A protein and the small-molecule ligand that binds it are described below.
Small molecule (SMILES): OC[C@H]1O[C@H](O[C@H]2O[C@H](CO)[C@@H](O)[C@H](O)[C@H]2O)[C@H](O)[C@@H](O)[C@@H]1O

Binding-site contacts:
Ligand atom O5 contacts residue TYR74 of chain 1.A at 4.3 Å.
Ligand atom C5 contacts residue ARG69 of chain 1.A at 3.9 Å.
Ligand atom C6 contacts residue LYS66 of chain 1.A at 3.8 Å.
Ligand atom O6 contacts residue PRO71 of chain 1.A at 3.4 Å.
Ligand atom C4 contacts residue ARG69 of chain 1.A at 4.1 Å.
Ligand atom C4 contacts residue GLU150 of chain 1.A at 3.7 Å.
Ligand atom C6 contacts residue GLU150 of chain 1.A at 3.9 Å.
Ligand atom O6 contacts residue LYS66 of chain 1.A at 3.4 Å.
Ligand atom C4 contacts residue TYR74 of chain 1.A at 3.4 Å (hydrophobic).
Ligand atom C6 contacts residue TYR74 of chain 1.A at 3.4 Å (hydrophobic).
Ligand atom O4 contacts residue TYR74 of chain 1.A at 3.3 Å (h-bond).
Ligand atom C1 contacts residue ARG69 of chain 1.A at 3.5 Å.
Ligand atom O5 contacts residue ARG69 of chain 1.A at 3.6 Å.
Ligand atom C6 contacts residue ARG69 of chain 1.A at 3.6 Å.
Ligand atom O1 contacts residue ARG69 of chain 1.A at 4.0 Å.
Ligand atom C2 contacts residue ARG69 of chain 1.A at 3.3 Å.
Ligand atom C4 contacts residue LYS66 of chain 1.A at 4.0 Å.
Ligand atom O6 contacts residue TYR74 of chain 1.A at 2.8 Å (h-bond).
Ligand atom O4 contacts residue GLU150 of chain 1.A at 3.8 Å.
Ligand atom O6 contacts residue THR70 of chain 1.A at 4.2 Å.
Ligand atom C3 contacts residue ARG69 of chain 1.A at 4.2 Å.
Ligand atom C5 contacts residue TYR74 of chain 1.A at 3.0 Å (hydrophobic).
Ligand atom O2 contacts residue ARG69 of chain 1.A at 4.2 Å.
Ligand atom O6 contacts residue GLU150 of chain 1.A at 4.2 Å.
Ligand atom O6 contacts residue ARG69 of chain 1.A at 3.2 Å (salt-bridge).
Ligand atom O3 contacts residue GLU150 of chain 1.A at 4.2 Å.
Ligand atom O4 contacts residue LYS66 of chain 1.A at 3.9 Å.

Sequence of chain 1.A:
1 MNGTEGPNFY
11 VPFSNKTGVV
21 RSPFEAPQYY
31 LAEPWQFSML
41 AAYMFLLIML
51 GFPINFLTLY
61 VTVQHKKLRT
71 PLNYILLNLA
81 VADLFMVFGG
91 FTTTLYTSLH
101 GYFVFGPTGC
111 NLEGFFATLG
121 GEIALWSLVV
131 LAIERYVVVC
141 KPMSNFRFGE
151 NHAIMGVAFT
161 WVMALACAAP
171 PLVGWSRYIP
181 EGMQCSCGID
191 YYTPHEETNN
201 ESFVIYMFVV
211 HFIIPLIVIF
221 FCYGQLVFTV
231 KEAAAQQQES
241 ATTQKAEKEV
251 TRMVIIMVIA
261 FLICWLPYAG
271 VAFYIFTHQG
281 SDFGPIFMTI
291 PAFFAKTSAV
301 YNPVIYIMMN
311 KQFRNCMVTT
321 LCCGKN